Binding-site contacts:
Ligand atom N contacts residue TYR171 of chain 1.C at 2.9 Å (h-bond).
Ligand atom CG2 contacts residue TYR75 of chain 1.C at 3.6 Å (hydrophobic).
Ligand atom CE1 contacts residue ASP367 of chain 1.C at 3.3 Å.
Ligand atom CD1 contacts residue PRO6 of chain 1.C at 3.6 Å (hydrophobic).
Ligand atom CD2 contacts residue LEU370 of chain 1.C at 3.4 Å (hydrophobic).
Ligand atom CG2 contacts residue THR92 of chain 1.C at 3.6 Å.
Ligand atom CE2 contacts residue LYS182 of chain 1.C at 3.3 Å.
Ligand atom NH1 contacts residue TRP353 of chain 1.C at 3.7 Å.
Ligand atom CG contacts residue SER3 of chain 1.C at 3.4 Å.
Ligand atom O contacts residue GLU155 of chain 1.C at 3.0 Å (salt-bridge).
Ligand atom O contacts residue LYS182 of chain 1.C at 2.6 Å (salt-bridge).
Ligand atom OXT contacts residue ILE374 of chain 1.C at 3.7 Å.
Ligand atom OH contacts residue LYS182 of chain 1.C at 2.9 Å (salt-bridge).
Ligand atom CG2 contacts residue ILE163 of chain 1.C at 3.7 Å (hydrophobic).
Ligand atom NH1 contacts residue ASP349 of chain 1.C at 3.0 Å (salt-bridge).
Ligand atom CG2 contacts residue TYR70 of chain 1.C at 3.6 Å (hydrophobic).
Ligand atom N contacts residue TYR156 of chain 1.C at 3.7 Å.
Ligand atom CD contacts residue TYR71 of chain 1.C at 3.1 Å (hydrophobic).
Ligand atom C contacts residue LYS182 of chain 1.C at 3.4 Å.
Ligand atom CB contacts residue ILE374 of chain 1.C at 3.6 Å (hydrophobic).
Ligand atom CG contacts residue TYR71 of chain 1.C at 3.7 Å (hydrophobic).
Ligand atom O contacts residue TYR70 of chain 1.C at 2.8 Å (h-bond).
Ligand atom CE2 contacts residue ASP349 of chain 1.C at 3.3 Å.
Ligand atom O contacts residue ARG149 of chain 1.C at 3.5 Å (salt-bridge).
Ligand atom CA contacts residue TYR156 of chain 1.C at 3.5 Å (hydrophobic).
Ligand atom CG2 contacts residue ILE154 of chain 1.C at 3.3 Å (hydrophobic).
Ligand atom CA contacts residue TYR171 of chain 1.C at 3.1 Å (hydrophobic).
Ligand atom O contacts residue MET164 of chain 1.C at 3.2 Å (h-bond).
Ligand atom O contacts residue ARG149 of chain 1.C at 3.3 Å (salt-bridge).
Ligand atom NH2 contacts residue ASP367 of chain 1.C at 2.7 Å (salt-bridge).
Ligand atom NE2 contacts residue ASP367 of chain 1.C at 3.1 Å (salt-bridge).
Ligand atom NH1 contacts residue ASP367 of chain 1.C at 3.7 Å.
Ligand atom O contacts residue CYS162 of chain 1.C at 3.4 Å (h-bond).
Ligand atom CB contacts residue TYR171 of chain 1.C at 3.2 Å (hydrophobic).
Ligand atom CZ contacts residue LYS182 of chain 1.C at 3.1 Å.
Ligand atom C contacts residue TYR171 of chain 1.C at 3.4 Å (hydrophobic).
Ligand atom CZ contacts residue ASP367 of chain 1.C at 3.3 Å.
Ligand atom CG1 contacts residue ILE154 of chain 1.C at 3.5 Å (hydrophobic).
Ligand atom NE2 contacts residue LEU370 of chain 1.C at 3.3 Å.
Ligand atom O contacts residue ILE163 of chain 1.C at 3.3 Å.

Sequence of chain 1.C:
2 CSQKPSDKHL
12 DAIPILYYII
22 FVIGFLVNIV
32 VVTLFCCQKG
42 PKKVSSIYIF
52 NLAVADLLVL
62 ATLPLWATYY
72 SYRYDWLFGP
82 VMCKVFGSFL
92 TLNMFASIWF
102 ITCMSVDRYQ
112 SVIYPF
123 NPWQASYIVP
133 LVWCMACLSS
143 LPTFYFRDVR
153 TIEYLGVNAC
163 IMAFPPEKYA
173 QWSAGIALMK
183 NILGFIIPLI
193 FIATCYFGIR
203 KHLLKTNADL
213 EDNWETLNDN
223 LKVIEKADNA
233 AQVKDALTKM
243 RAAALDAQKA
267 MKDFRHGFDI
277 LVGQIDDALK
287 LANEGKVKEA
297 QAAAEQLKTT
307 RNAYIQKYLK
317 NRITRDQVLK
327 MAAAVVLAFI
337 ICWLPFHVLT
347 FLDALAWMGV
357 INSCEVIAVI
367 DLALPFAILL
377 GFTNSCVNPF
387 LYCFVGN

A small-molecule ligand and the protein it binds are described below.
Small molecule (SMILES): CC[C@H](C)[C@H](NC(=O)[C@@H]1CCCN1C(=O)[C@H](CC1=NC=NC1)NC(=O)[C@@H](NC(=O)[C@H](Cc1ccc(O)cc1)NC(=O)[C@@H](NC(=O)[C@H](CCCN=C(N)N)NC(=O)CNC)C(C)C)[C@@H](C)CC)C(=O)O